The protein below binds the small molecule below.
Small molecule (SMILES): CC(=O)N[C@@H]1[C@@H](O)[C@H](O)[C@@H](CO)O[C@H]1O

Sequence of chain 4.A:
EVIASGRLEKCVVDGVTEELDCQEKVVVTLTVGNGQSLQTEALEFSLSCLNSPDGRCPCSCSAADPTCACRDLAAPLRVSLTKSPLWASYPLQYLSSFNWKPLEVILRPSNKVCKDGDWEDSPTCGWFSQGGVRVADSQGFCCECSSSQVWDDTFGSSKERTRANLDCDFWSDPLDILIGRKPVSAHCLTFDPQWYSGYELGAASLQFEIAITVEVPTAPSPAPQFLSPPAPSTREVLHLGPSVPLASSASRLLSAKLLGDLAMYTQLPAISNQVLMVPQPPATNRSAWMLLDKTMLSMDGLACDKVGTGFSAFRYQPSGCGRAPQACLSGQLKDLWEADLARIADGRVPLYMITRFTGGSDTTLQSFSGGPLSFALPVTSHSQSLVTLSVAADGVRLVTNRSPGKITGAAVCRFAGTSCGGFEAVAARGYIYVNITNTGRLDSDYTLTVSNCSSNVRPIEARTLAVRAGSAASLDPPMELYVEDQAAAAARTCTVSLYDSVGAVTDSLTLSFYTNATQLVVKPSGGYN

Binding-site contacts:
Ligand atom O6 contacts residue THR535 of chain 4.A at 4.3 Å.
Ligand atom O4 contacts residue THR537 of chain 4.A at 4.4 Å.
Ligand atom O6 contacts residue ASN494 of chain 4.A at 3.1 Å (h-bond).
Ligand atom O5 contacts residue THR537 of chain 4.A at 3.6 Å.
Ligand atom C4 contacts residue ASN494 of chain 4.A at 4.2 Å.
Ligand atom C5 contacts residue ASN494 of chain 4.A at 3.7 Å.
Ligand atom C3 contacts residue ASN494 of chain 4.A at 3.7 Å.
Ligand atom C5 contacts residue THR537 of chain 4.A at 3.6 Å.
Ligand atom N2 contacts residue ASN494 of chain 4.A at 2.8 Å (h-bond).
Ligand atom C2 contacts residue ASN494 of chain 4.A at 2.5 Å.
Ligand atom C6 contacts residue THR537 of chain 4.A at 3.3 Å.
Ligand atom O5 contacts residue ASN494 of chain 4.A at 2.4 Å (h-bond).
Ligand atom O7 contacts residue ASN494 of chain 4.A at 3.3 Å (h-bond).
Ligand atom C2 contacts residue THR537 of chain 4.A at 4.4 Å.
Ligand atom C7 contacts residue ASN494 of chain 4.A at 3.2 Å.
Ligand atom C3 contacts residue THR537 of chain 4.A at 4.4 Å.
Ligand atom C6 contacts residue THR552 of chain 4.A at 4.2 Å.
Ligand atom C6 contacts residue ASN494 of chain 4.A at 3.9 Å.
Ligand atom C8 contacts residue ASN494 of chain 4.A at 4.3 Å.
Ligand atom C1 contacts residue ASN494 of chain 4.A at 1.4 Å.
Ligand atom O6 contacts residue THR537 of chain 4.A at 4.1 Å.
Ligand atom C4 contacts residue THR537 of chain 4.A at 3.5 Å.